Sequence of chain 1.B:
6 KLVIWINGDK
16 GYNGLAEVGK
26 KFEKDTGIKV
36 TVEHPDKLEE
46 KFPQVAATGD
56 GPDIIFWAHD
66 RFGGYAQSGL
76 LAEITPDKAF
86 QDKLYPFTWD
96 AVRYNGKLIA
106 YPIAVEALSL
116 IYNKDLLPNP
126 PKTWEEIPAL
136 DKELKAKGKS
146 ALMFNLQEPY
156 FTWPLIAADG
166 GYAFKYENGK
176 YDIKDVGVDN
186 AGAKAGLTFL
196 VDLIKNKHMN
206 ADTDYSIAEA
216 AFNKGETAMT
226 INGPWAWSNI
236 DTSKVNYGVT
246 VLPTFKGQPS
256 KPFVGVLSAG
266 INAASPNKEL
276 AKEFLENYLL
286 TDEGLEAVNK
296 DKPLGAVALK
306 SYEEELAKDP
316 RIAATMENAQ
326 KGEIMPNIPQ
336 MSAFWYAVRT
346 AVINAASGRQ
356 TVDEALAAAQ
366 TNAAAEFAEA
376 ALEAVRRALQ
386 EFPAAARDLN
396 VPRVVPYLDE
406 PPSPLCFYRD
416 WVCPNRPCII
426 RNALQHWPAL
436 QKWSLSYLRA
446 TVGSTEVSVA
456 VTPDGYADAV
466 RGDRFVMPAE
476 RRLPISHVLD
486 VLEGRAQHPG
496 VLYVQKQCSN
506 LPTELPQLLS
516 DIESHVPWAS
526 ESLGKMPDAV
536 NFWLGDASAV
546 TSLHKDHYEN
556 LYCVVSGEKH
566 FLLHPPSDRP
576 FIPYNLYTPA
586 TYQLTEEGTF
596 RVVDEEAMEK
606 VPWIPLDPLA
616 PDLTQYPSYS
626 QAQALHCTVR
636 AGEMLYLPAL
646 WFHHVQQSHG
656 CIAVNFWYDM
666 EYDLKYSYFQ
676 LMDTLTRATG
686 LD

Binding-site contacts:
Ligand atom O1 contacts residue ASN12 of chain 1.B at 3.2 Å (h-bond).
Ligand atom O5 contacts residue ASP14 of chain 1.B at 3.7 Å.
Ligand atom C2 contacts residue TRP230 of chain 1.B at 3.6 Å (hydrophobic).
Ligand atom C3 contacts residue GLC1 of chain 1.G at 3.1 Å.
Ligand atom O1 contacts residue LYS15 of chain 1.B at 3.7 Å.
Ligand atom C2 contacts residue LYS15 of chain 1.B at 4.1 Å.
Ligand atom C1 contacts residue TRP230 of chain 1.B at 3.4 Å (hydrophobic).
Ligand atom O2 contacts residue TRP230 of chain 1.B at 3.7 Å.
Ligand atom C4 contacts residue TYR155 of chain 1.B at 3.9 Å (hydrophobic).
Ligand atom O3 contacts residue GLC1 of chain 1.G at 2.5 Å (h-bond).
Ligand atom O2 contacts residue LYS15 of chain 1.B at 2.8 Å (salt-bridge).
Ligand atom O5 contacts residue TRP230 of chain 1.B at 3.8 Å.
Ligand atom C5 contacts residue ASP14 of chain 1.B at 4.5 Å.
Ligand atom C6 contacts residue PHE156 of chain 1.B at 3.9 Å (hydrophobic).
Ligand atom O1 contacts residue TRP230 of chain 1.B at 4.4 Å.
Ligand atom O6 contacts residue GLC1 of chain 1.G at 4.3 Å.
Ligand atom C2 contacts residue GLU111 of chain 1.B at 3.8 Å.
Ligand atom C1 contacts residue ASP14 of chain 1.B at 3.2 Å.
Ligand atom O3 contacts residue GLU111 of chain 1.B at 4.0 Å.
Ligand atom C6 contacts residue GLU153 of chain 1.B at 4.5 Å.
Ligand atom C6 contacts residue TYR155 of chain 1.B at 3.7 Å (hydrophobic).
Ligand atom O6 contacts residue PHE156 of chain 1.B at 4.0 Å.
Ligand atom C4 contacts residue GLC1 of chain 1.G at 3.1 Å.
Ligand atom C5 contacts residue TYR155 of chain 1.B at 4.2 Å (hydrophobic).
Ligand atom O4 contacts residue GLC1 of chain 1.G at 2.3 Å (h-bond).
Ligand atom O1 contacts residue ASP14 of chain 1.B at 2.3 Å (salt-bridge).
Ligand atom O4 contacts residue TYR155 of chain 1.B at 4.4 Å.
Ligand atom O3 contacts residue ALA63 of chain 1.B at 3.5 Å.
Ligand atom C2 contacts residue TYR155 of chain 1.B at 4.3 Å (hydrophobic).
Ligand atom O3 contacts residue TYR155 of chain 1.B at 4.3 Å.
Ligand atom C6 contacts residue GLC1 of chain 1.G at 3.7 Å.
Ligand atom C1 contacts residue LYS15 of chain 1.B at 4.2 Å.
Ligand atom O5 contacts residue TYR155 of chain 1.B at 4.2 Å.
Ligand atom O4 contacts residue TRP62 of chain 1.B at 4.5 Å.
Ligand atom O2 contacts residue GLU111 of chain 1.B at 2.7 Å (salt-bridge).
Ligand atom C5 contacts residue GLC1 of chain 1.G at 4.0 Å.
Ligand atom O6 contacts residue GLU153 of chain 1.B at 3.6 Å.

This protein binds this small molecule.
Small molecule (SMILES): OC[C@H]1O[C@H](O)[C@H](O)[C@@H](O)[C@@H]1O